Binding-site contacts:
Ligand atom O5 contacts residue GLU359 of chain 1.A at 3.1 Å (salt-bridge).
Ligand atom O5 contacts residue TRP392 of chain 1.A at 3.2 Å.
Ligand atom O3 contacts residue TYR285 of chain 1.A at 3.5 Å.
Ligand atom O3 contacts residue GLY45 of chain 1.A at 3.2 Å.
Ligand atom O2 contacts residue ARG294 of chain 1.A at 3.0 Å (salt-bridge).
Ligand atom O3 contacts residue ASN46 of chain 1.A at 2.6 Å (h-bond).
Ligand atom O6 contacts residue ASN46 of chain 1.A at 3.5 Å (h-bond).
Ligand atom O4 contacts residue ASP63 of chain 1.A at 3.1 Å (salt-bridge).
Ligand atom C3 contacts residue TRP327 of chain 1.A at 3.2 Å (hydrophobic).
Ligand atom C2 contacts residue GLU359 of chain 1.A at 3.6 Å.
Ligand atom O3 contacts residue TRP327 of chain 1.A at 3.4 Å.
Ligand atom O3 contacts residue GLN186 of chain 1.A at 3.5 Å (h-bond).
Ligand atom O3 contacts residue TYR233 of chain 1.A at 3.3 Å (h-bond).
Ligand atom O5 contacts residue TYR285 of chain 1.A at 3.1 Å (h-bond).
Ligand atom C6 contacts residue LYS332 of chain 1.A at 3.3 Å.
Ligand atom O2 contacts residue ASN185 of chain 1.A at 3.5 Å (h-bond).
Ligand atom C2 contacts residue ASN46 of chain 1.A at 3.3 Å.
Ligand atom O3 contacts residue ARG47 of chain 1.A at 3.1 Å (salt-bridge).
Ligand atom O6 contacts residue PHE297 of chain 1.A at 3.1 Å.
Ligand atom C6 contacts residue ARG47 of chain 1.A at 3.3 Å.
Ligand atom O6 contacts residue ARG47 of chain 1.A at 2.7 Å (salt-bridge).
Ligand atom O6 contacts residue GOL1 of chain 1.D at 2.8 Å (h-bond).
Ligand atom C2 contacts residue GLN186 of chain 1.A at 3.4 Å.
Ligand atom O4 contacts residue TRP392 of chain 1.A at 2.8 Å.
Ligand atom C1 contacts residue TRP392 of chain 1.A at 3.6 Å (hydrophobic).
Ligand atom C5 contacts residue ASP63 of chain 1.A at 3.4 Å.
Ligand atom O2 contacts residue LYS332 of chain 1.A at 3.4 Å.
Ligand atom O2 contacts residue ARG47 of chain 1.A at 2.4 Å (salt-bridge).
Ligand atom C1 contacts residue GLN186 of chain 1.A at 3.6 Å.
Ligand atom O3 contacts residue TRP331 of chain 1.A at 3.4 Å (h-bond).
Ligand atom C4 contacts residue ASP63 of chain 1.A at 3.4 Å.
Ligand atom O2 contacts residue GLU359 of chain 1.A at 2.9 Å (salt-bridge).
Ligand atom O2 contacts residue ALA60 of chain 1.A at 3.1 Å.
Ligand atom O5 contacts residue TYR233 of chain 1.A at 3.6 Å (h-bond).
Ligand atom C6 contacts residue ASN46 of chain 1.A at 3.4 Å.
Ligand atom O2 contacts residue GLU287 of chain 1.A at 3.2 Å (salt-bridge).
Ligand atom C3 contacts residue ASP63 of chain 1.A at 3.3 Å.
Ligand atom O2 contacts residue GLN186 of chain 1.A at 2.8 Å (h-bond).
Ligand atom O2 contacts residue TRP327 of chain 1.A at 3.1 Å.
Ligand atom C2 contacts residue TRP331 of chain 1.A at 3.5 Å (hydrophobic).

A small-molecule ligand and the protein it binds are described below.
Small molecule (SMILES): OC[C@H]1O[C@@H](O[C@H]2[C@H](O)[C@@H](O)[C@H](O[C@H]3[C@H](O)[C@@H](O)[C@H](O[C@H]4[C@H](O)[C@@H](O)[C@H](O[C@H]5[C@H](O)[C@@H](O)[C@H](O[C@H]6[C@H](O)[C@@H](O)[C@H](O[C@H]7[C@H](O)[C@@H](O)[C@H](O[C@H]8[C@H](O)[C@@H](O)[C@H](O)O[C@@H]8CO)O[C@@H]7CO)O[C@@H]6CO)O[C@@H]5CO)O[C@@H]4CO)O[C@@H]3CO)O[C@@H]2CO)[C@H](O)[C@@H](O)[C@@H]1O

Sequence of chain 1.A:
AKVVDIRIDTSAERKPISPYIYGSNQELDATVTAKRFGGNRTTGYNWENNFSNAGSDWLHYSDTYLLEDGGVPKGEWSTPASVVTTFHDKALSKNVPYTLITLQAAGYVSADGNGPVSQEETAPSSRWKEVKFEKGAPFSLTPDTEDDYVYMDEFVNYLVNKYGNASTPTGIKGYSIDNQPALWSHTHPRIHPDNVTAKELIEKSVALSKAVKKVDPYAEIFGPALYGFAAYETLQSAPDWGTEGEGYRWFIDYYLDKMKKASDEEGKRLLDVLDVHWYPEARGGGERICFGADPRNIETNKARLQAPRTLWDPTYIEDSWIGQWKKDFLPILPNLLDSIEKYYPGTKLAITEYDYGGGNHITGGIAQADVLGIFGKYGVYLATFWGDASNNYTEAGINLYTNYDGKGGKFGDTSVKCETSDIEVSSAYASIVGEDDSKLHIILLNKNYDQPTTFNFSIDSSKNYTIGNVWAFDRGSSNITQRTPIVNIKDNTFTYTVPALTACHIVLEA